The small molecule below binds the protein below.
Small molecule (SMILES): CC(=O)N[C@H]1[C@H](O[C@H]2[C@H](O)[C@@H](NC(C)=O)CO[C@@H]2CO)O[C@H](CO)[C@@H](O[C@@H]2O[C@H](CO)[C@@H](O)[C@H](O[C@H]3O[C@H](CO)[C@@H](O)[C@H](O)[C@@H]3O)[C@@H]2O)[C@@H]1O

Binding-site contacts:
Ligand atom C7 contacts residue ASN788 of chain 1.A at 3.7 Å.
Ligand atom C5 contacts residue SER790 of chain 1.A at 4.3 Å.
Ligand atom O7 contacts residue GLN791 of chain 1.A at 4.1 Å.
Ligand atom C5 contacts residue ASN788 of chain 1.A at 3.4 Å.
Ligand atom O5 contacts residue ASN788 of chain 1.A at 2.2 Å (h-bond).
Ligand atom C1 contacts residue SER790 of chain 1.A at 3.7 Å.
Ligand atom C6 contacts residue ASN788 of chain 1.A at 4.5 Å.
Ligand atom C3 contacts residue ASN788 of chain 1.A at 3.9 Å.
Ligand atom N2 contacts residue GLN791 of chain 1.A at 4.4 Å.
Ligand atom C4 contacts residue ASN788 of chain 1.A at 4.2 Å.
Ligand atom O5 contacts residue SER790 of chain 1.A at 3.2 Å (h-bond).
Ligand atom C2 contacts residue ASN788 of chain 1.A at 2.6 Å.
Ligand atom N2 contacts residue ASN788 of chain 1.A at 3.0 Å (h-bond).
Ligand atom O6 contacts residue SER790 of chain 1.A at 4.1 Å.
Ligand atom C1 contacts residue ASN788 of chain 1.A at 1.4 Å.
Ligand atom C8 contacts residue ASN788 of chain 1.A at 3.9 Å.
Ligand atom O6 contacts residue ASN788 of chain 1.A at 4.2 Å.
Ligand atom C2 contacts residue SER790 of chain 1.A at 3.8 Å.

Sequence of chain 1.A:
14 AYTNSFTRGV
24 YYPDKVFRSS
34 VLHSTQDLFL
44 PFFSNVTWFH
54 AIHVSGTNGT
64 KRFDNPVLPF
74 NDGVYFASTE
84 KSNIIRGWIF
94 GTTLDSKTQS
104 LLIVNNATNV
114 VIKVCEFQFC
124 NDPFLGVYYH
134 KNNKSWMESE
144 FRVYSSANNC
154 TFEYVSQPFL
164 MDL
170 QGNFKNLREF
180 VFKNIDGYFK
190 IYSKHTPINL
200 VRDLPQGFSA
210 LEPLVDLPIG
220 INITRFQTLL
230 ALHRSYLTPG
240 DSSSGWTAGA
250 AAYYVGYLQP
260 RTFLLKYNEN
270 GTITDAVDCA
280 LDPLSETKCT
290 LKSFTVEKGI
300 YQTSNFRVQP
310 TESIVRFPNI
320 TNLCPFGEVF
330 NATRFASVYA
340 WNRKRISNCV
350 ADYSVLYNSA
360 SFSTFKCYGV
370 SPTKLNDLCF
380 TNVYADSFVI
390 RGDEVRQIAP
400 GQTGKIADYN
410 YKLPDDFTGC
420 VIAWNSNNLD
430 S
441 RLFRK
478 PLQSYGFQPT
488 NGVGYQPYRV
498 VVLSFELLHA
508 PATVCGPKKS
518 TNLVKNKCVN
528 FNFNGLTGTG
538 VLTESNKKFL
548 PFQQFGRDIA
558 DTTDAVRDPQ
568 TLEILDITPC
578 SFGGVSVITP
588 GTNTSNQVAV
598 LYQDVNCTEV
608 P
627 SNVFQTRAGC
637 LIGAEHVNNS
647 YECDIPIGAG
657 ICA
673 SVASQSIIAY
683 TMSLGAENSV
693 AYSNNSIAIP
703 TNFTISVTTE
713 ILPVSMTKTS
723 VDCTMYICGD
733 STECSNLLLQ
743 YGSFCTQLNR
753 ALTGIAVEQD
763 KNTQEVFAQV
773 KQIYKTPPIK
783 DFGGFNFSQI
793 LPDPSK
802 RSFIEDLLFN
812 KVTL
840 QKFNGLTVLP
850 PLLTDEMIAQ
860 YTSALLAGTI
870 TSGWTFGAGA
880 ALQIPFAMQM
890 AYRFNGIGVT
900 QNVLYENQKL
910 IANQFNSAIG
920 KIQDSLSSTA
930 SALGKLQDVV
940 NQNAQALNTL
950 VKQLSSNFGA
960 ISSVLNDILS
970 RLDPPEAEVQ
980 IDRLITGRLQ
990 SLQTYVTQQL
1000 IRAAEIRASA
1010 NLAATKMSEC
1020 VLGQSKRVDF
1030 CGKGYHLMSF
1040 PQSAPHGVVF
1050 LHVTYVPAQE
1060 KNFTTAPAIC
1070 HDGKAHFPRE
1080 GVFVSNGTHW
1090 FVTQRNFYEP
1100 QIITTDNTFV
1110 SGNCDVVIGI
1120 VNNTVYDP